This protein binds this small molecule.
Small molecule (SMILES): NC(=[NH2+])NCCC[C@H](N)C(=O)O

Sequence of chain 1.A:
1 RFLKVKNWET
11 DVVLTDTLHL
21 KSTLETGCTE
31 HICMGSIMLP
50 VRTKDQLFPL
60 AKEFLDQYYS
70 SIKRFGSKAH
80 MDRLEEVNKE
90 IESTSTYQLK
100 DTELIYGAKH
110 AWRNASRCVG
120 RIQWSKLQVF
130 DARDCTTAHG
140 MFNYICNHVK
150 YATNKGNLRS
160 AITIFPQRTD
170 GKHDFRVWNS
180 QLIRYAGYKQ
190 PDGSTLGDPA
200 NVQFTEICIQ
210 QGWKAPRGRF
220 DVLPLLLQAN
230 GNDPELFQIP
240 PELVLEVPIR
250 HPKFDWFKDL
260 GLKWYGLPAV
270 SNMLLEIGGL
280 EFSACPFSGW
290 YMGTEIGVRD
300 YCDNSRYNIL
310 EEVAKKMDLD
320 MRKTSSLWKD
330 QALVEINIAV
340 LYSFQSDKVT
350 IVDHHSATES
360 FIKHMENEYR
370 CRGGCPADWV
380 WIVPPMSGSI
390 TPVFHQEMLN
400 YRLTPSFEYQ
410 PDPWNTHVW

Binding-site contacts:
Ligand atom C contacts residue GLU294 of chain 1.A at 4.0 Å.
Ligand atom NH1 contacts residue HEM1 of chain 1.E at 3.6 Å.
Ligand atom C contacts residue GLN180 of chain 1.A at 3.7 Å.
Ligand atom OXT contacts residue TYR290 of chain 1.A at 3.4 Å.
Ligand atom CA contacts residue HEM1 of chain 1.E at 3.9 Å.
Ligand atom CD contacts residue PRO267 of chain 1.A at 4.1 Å (hydrophobic).
Ligand atom C contacts residue ASP299 of chain 1.A at 3.5 Å.
Ligand atom O contacts residue TYR264 of chain 1.A at 3.5 Å (h-bond).
Ligand atom CA contacts residue GLU294 of chain 1.A at 3.4 Å.
Ligand atom N contacts residue GLU294 of chain 1.A at 2.7 Å (salt-bridge).
Ligand atom NH2 contacts residue HEM1 of chain 1.E at 3.4 Å.
Ligand atom CD contacts residue GLU294 of chain 1.A at 3.7 Å.
Ligand atom NE contacts residue HEM1 of chain 1.E at 4.2 Å.
Ligand atom NH2 contacts residue GLU294 of chain 1.A at 2.9 Å (salt-bridge).
Ligand atom CB contacts residue GLN180 of chain 1.A at 3.8 Å.
Ligand atom O contacts residue TYR290 of chain 1.A at 2.8 Å (h-bond).
Ligand atom CZ contacts residue PRO267 of chain 1.A at 3.9 Å (hydrophobic).
Ligand atom CZ contacts residue GLU294 of chain 1.A at 3.6 Å.
Ligand atom C contacts residue TYR290 of chain 1.A at 3.4 Å (hydrophobic).
Ligand atom N contacts residue HEM1 of chain 1.E at 3.0 Å (h-bond).
Ligand atom CG contacts residue HEM1 of chain 1.E at 4.0 Å.
Ligand atom CZ contacts residue TRP289 of chain 1.A at 4.1 Å (hydrophobic).
Ligand atom NH1 contacts residue PRO267 of chain 1.A at 3.9 Å.
Ligand atom CG contacts residue GLU294 of chain 1.A at 3.5 Å.
Ligand atom O contacts residue ASP299 of chain 1.A at 3.6 Å.
Ligand atom O contacts residue GLN180 of chain 1.A at 3.0 Å (h-bond).
Ligand atom CZ contacts residue HEM1 of chain 1.E at 3.9 Å.
Ligand atom NE contacts residue PRO267 of chain 1.A at 3.9 Å.
Ligand atom CB contacts residue GLU294 of chain 1.A at 3.1 Å.
Ligand atom CD contacts residue VAL269 of chain 1.A at 3.8 Å (hydrophobic).
Ligand atom CA contacts residue GLN180 of chain 1.A at 3.7 Å.
Ligand atom NH2 contacts residue TYR290 of chain 1.A at 4.1 Å.
Ligand atom OXT contacts residue ASP299 of chain 1.A at 2.6 Å (salt-bridge).
Ligand atom NH2 contacts residue PRO267 of chain 1.A at 4.1 Å.
Ligand atom CB contacts residue PRO267 of chain 1.A at 4.2 Å (hydrophobic).
Ligand atom CB contacts residue TYR290 of chain 1.A at 4.0 Å (hydrophobic).
Ligand atom OXT contacts residue GLU294 of chain 1.A at 3.5 Å.
Ligand atom CG contacts residue VAL269 of chain 1.A at 3.9 Å (hydrophobic).
Ligand atom NH2 contacts residue TRP289 of chain 1.A at 3.0 Å (h-bond).
Ligand atom NE contacts residue GLU294 of chain 1.A at 2.8 Å (salt-bridge).